Binding-site contacts:
Ligand atom C8 contacts residue SER413 of chain 1.C at 4.3 Å.
Ligand atom C5 contacts residue PRO259 of chain 1.C at 4.4 Å (hydrophobic).
Ligand atom C7 contacts residue ASN414 of chain 1.C at 3.6 Å.
Ligand atom O5 contacts residue ASN414 of chain 1.C at 2.4 Å (h-bond).
Ligand atom C1 contacts residue ASN414 of chain 1.C at 1.5 Å.
Ligand atom N2 contacts residue ASN414 of chain 1.C at 3.0 Å (h-bond).
Ligand atom O6 contacts residue PRO259 of chain 1.C at 3.5 Å.
Ligand atom O7 contacts residue NAG1 of chain 1.Y at 3.9 Å.
Ligand atom O5 contacts residue PRO259 of chain 1.C at 3.7 Å.
Ligand atom O6 contacts residue LEU233 of chain 1.C at 3.8 Å.
Ligand atom C1 contacts residue PRO259 of chain 1.C at 4.2 Å (hydrophobic).
Ligand atom C8 contacts residue VAL412 of chain 1.C at 3.8 Å (hydrophobic).
Ligand atom O7 contacts residue ASN230 of chain 1.C at 4.3 Å.
Ligand atom C3 contacts residue ASN414 of chain 1.C at 3.9 Å.
Ligand atom C7 contacts residue NAG1 of chain 1.Y at 4.0 Å.
Ligand atom C5 contacts residue ASN414 of chain 1.C at 3.8 Å.
Ligand atom C8 contacts residue NAG1 of chain 1.Y at 3.4 Å.
Ligand atom C8 contacts residue ASN414 of chain 1.C at 4.0 Å.
Ligand atom O7 contacts residue ASN414 of chain 1.C at 3.8 Å.
Ligand atom C8 contacts residue ASN230 of chain 1.C at 4.3 Å.
Ligand atom C4 contacts residue ASN414 of chain 1.C at 4.4 Å.
Ligand atom C2 contacts residue ASN414 of chain 1.C at 2.5 Å.

Sequence of chain 1.C:
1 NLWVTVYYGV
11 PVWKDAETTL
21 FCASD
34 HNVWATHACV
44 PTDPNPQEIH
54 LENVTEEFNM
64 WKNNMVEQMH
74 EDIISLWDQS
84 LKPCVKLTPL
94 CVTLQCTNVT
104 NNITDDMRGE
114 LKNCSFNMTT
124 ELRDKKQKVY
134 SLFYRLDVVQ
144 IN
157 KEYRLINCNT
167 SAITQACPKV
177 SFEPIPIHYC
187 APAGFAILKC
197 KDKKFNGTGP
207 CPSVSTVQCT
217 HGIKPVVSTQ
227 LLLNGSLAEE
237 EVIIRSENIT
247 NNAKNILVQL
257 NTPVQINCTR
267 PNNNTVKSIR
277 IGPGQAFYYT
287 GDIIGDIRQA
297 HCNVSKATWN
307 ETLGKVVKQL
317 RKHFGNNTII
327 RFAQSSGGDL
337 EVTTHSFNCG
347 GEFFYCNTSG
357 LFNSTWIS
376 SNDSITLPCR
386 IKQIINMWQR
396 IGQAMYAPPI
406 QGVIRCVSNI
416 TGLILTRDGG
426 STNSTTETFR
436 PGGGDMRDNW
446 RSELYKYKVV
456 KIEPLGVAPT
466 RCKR

This protein binds this small molecule.
Small molecule (SMILES): CC(=O)N[C@H]1[C@H](O[C@H]2[C@H](O)[C@@H](NC(C)=O)CO[C@@H]2CO)O[C@H](CO)[C@@H](O)[C@@H]1O